This protein binds this small molecule.
Small molecule (SMILES): O=C1NC=C(F)[C@H](O)N1

Sequence of chain 6.A:
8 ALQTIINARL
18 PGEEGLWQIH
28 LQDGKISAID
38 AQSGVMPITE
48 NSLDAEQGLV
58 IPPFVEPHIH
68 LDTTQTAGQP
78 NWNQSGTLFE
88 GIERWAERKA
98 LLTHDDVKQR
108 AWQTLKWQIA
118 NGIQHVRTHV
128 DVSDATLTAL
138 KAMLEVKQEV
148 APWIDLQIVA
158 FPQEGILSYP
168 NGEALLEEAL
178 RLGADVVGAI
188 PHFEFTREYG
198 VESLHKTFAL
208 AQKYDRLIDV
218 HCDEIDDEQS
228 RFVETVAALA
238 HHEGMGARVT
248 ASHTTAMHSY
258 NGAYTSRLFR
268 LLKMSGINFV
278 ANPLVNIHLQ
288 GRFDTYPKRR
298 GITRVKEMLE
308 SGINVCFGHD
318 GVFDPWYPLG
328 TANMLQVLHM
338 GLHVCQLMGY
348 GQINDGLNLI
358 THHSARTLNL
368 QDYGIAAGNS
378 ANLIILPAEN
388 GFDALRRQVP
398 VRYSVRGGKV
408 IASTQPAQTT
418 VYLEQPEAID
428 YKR

Binding-site contacts:
Ligand atom C6 contacts residue GLN160 of chain 6.A at 3.8 Å.
Ligand atom C4 contacts residue GLU221 of chain 6.A at 3.6 Å.
Ligand atom C5 contacts residue HIS67 of chain 6.A at 3.6 Å.
Ligand atom C5 contacts residue TRP323 of chain 6.A at 3.5 Å (hydrophobic).
Ligand atom O2 contacts residue PHE158 of chain 6.A at 3.4 Å.
Ligand atom O4 contacts residue GLU221 of chain 6.A at 3.8 Å.
Ligand atom C4 contacts residue FE1 of chain 6.B at 3.3 Å.
Ligand atom C5 contacts residue FE1 of chain 6.B at 3.4 Å.
Ligand atom C2 contacts residue GLN160 of chain 6.A at 3.7 Å.
Ligand atom C4 contacts residue ASP317 of chain 6.A at 3.6 Å.
Ligand atom N3 contacts residue HIS218 of chain 6.A at 3.5 Å.
Ligand atom C2 contacts residue LEU85 of chain 6.A at 3.6 Å (hydrophobic).
Ligand atom N1 contacts residue GLN160 of chain 6.A at 2.9 Å (h-bond).
Ligand atom N3 contacts residue FE1 of chain 6.B at 3.8 Å.
Ligand atom O4 contacts residue HIS218 of chain 6.A at 3.3 Å (h-bond).
Ligand atom F5 contacts residue TRP323 of chain 6.A at 3.4 Å.
Ligand atom O4 contacts residue HIS65 of chain 6.A at 3.7 Å.
Ligand atom N3 contacts residue GLU221 of chain 6.A at 2.8 Å (salt-bridge).
Ligand atom C6 contacts residue TRP323 of chain 6.A at 3.4 Å (hydrophobic).
Ligand atom C2 contacts residue HIS218 of chain 6.A at 3.5 Å.
Ligand atom O4 contacts residue HIS250 of chain 6.A at 2.8 Å (h-bond).
Ligand atom O4 contacts residue FE1 of chain 6.B at 2.1 Å.
Ligand atom C6 contacts residue HIS67 of chain 6.A at 3.5 Å.
Ligand atom C6 contacts residue FE1 of chain 6.B at 3.8 Å.
Ligand atom O2 contacts residue GLN160 of chain 6.A at 3.0 Å (h-bond).
Ligand atom F5 contacts residue ASP317 of chain 6.A at 3.1 Å.
Ligand atom C5 contacts residue ASP317 of chain 6.A at 3.7 Å.
Ligand atom C2 contacts residue GLU221 of chain 6.A at 3.8 Å.
Ligand atom F5 contacts residue HIS67 of chain 6.A at 3.7 Å.
Ligand atom F5 contacts residue FE1 of chain 6.B at 3.7 Å.
Ligand atom O2 contacts residue GLU221 of chain 6.A at 3.8 Å.
Ligand atom O2 contacts residue ILE187 of chain 6.A at 3.7 Å.
Ligand atom N1 contacts residue PHE158 of chain 6.A at 3.8 Å.
Ligand atom N3 contacts residue LEU85 of chain 6.A at 3.4 Å.
Ligand atom O4 contacts residue ASP317 of chain 6.A at 2.8 Å (salt-bridge).
Ligand atom N1 contacts residue TRP323 of chain 6.A at 3.8 Å.
Ligand atom O2 contacts residue HIS218 of chain 6.A at 3.5 Å.
Ligand atom N1 contacts residue HIS67 of chain 6.A at 3.9 Å.
Ligand atom O2 contacts residue LEU85 of chain 6.A at 3.6 Å.
Ligand atom O4 contacts residue HIS67 of chain 6.A at 3.6 Å (h-bond).